Sequence of chain 1.D:
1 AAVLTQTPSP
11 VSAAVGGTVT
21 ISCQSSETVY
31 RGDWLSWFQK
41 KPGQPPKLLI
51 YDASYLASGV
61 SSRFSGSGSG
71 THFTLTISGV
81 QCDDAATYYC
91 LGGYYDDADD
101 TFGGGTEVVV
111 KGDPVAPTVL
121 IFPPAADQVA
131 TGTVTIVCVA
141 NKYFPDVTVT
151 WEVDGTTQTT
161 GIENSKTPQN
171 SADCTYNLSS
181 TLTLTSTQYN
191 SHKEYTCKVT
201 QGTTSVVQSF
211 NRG

Binding-site contacts:
Ligand atom N1 contacts residue TYR104 of chain 1.C at 3.8 Å.
Ligand atom C3 contacts residue TYR94 of chain 1.D at 3.4 Å (hydrophobic).
Ligand atom C1 contacts residue TYR30 of chain 1.D at 3.9 Å (hydrophobic).
Ligand atom O1 contacts residue ASP97 of chain 1.D at 2.5 Å (salt-bridge).
Ligand atom O1 contacts residue TYR52 of chain 1.C at 3.6 Å (h-bond).
Ligand atom NZ contacts residue TYR95 of chain 1.D at 3.1 Å (h-bond).
Ligand atom O1 contacts residue GLY103 of chain 1.C at 3.4 Å.
Ligand atom N1 contacts residue ASP100 of chain 1.D at 2.7 Å (salt-bridge).
Ligand atom N1 contacts residue TYR94 of chain 1.D at 2.8 Å (h-bond).
Ligand atom C1 contacts residue TYR94 of chain 1.D at 3.6 Å (hydrophobic).
Ligand atom CE contacts residue TYR95 of chain 1.D at 3.5 Å (hydrophobic).
Ligand atom C4 contacts residue ASP100 of chain 1.D at 3.5 Å.
Ligand atom N1 contacts residue ASP97 of chain 1.D at 2.8 Å (salt-bridge).
Ligand atom C contacts residue TYR95 of chain 1.D at 4.0 Å (hydrophobic).
Ligand atom C3 contacts residue ASP97 of chain 1.D at 3.9 Å.
Ligand atom O contacts residue TYR95 of chain 1.D at 3.6 Å (h-bond).
Ligand atom CD contacts residue ASP102 of chain 1.C at 3.9 Å.
Ligand atom C1 contacts residue ASP97 of chain 1.D at 4.3 Å.
Ligand atom CG contacts residue ASP102 of chain 1.C at 4.1 Å.
Ligand atom NZ contacts residue GLY103 of chain 1.C at 4.0 Å.
Ligand atom CG contacts residue TYR30 of chain 1.D at 4.2 Å (hydrophobic).
Ligand atom C4 contacts residue ASP97 of chain 1.D at 3.3 Å.
Ligand atom C2 contacts residue ASP97 of chain 1.D at 3.6 Å.
Ligand atom C2 contacts residue TYR94 of chain 1.D at 3.9 Å (hydrophobic).
Ligand atom N1 contacts residue GLY93 of chain 1.D at 3.8 Å.
Ligand atom CB contacts residue ASP102 of chain 1.C at 3.5 Å.
Ligand atom CG contacts residue TYR95 of chain 1.D at 4.2 Å (hydrophobic).
Ligand atom CE contacts residue TYR30 of chain 1.D at 3.8 Å (hydrophobic).
Ligand atom C2 contacts residue GLY103 of chain 1.C at 3.9 Å.
Ligand atom C1 contacts residue TYR95 of chain 1.D at 3.3 Å (hydrophobic).
Ligand atom C3 contacts residue TYR30 of chain 1.D at 3.8 Å (hydrophobic).
Ligand atom C4 contacts residue GLY93 of chain 1.D at 4.1 Å.
Ligand atom C3 contacts residue TRP34 of chain 1.D at 3.6 Å (hydrophobic).
Ligand atom C2 contacts residue TYR30 of chain 1.D at 4.2 Å (hydrophobic).
Ligand atom C4 contacts residue TYR94 of chain 1.D at 3.7 Å (hydrophobic).
Ligand atom C3 contacts residue TYR104 of chain 1.C at 4.2 Å (hydrophobic).
Ligand atom C4 contacts residue TYR104 of chain 1.C at 3.5 Å (hydrophobic).
Ligand atom C4 contacts residue TRP34 of chain 1.D at 3.4 Å (hydrophobic).
Ligand atom C2 contacts residue TYR104 of chain 1.C at 4.0 Å (hydrophobic).
Ligand atom O1 contacts residue TYR104 of chain 1.C at 3.5 Å (h-bond).

The small molecule below binds the protein below.
Small molecule (SMILES): NCC[C@H](O)CNCCCC[C@H](N)C(=O)O

Sequence of chain 1.C:
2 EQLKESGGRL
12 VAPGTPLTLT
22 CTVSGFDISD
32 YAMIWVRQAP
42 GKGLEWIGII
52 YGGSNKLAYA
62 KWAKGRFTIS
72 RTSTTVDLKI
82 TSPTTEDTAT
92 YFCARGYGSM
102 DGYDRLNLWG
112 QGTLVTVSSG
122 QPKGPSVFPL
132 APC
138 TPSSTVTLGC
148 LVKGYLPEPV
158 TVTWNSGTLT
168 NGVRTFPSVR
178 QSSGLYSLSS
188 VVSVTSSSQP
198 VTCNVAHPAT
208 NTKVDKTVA